A small-molecule ligand and the protein it binds are described below.
Small molecule (SMILES): Cc1cn([C@H]2C[C@H](OP(=O)(O)O)[C@@H](COP(=O)(O)O)O2)c(=O)[nH]c1=O

Sequence of chain 1.A:
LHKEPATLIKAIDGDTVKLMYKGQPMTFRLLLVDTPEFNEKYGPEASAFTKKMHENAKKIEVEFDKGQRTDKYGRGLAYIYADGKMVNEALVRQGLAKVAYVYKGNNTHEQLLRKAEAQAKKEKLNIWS

Binding-site contacts:
Ligand atom C5M contacts residue LEU36 of chain 1.A at 3.9 Å (hydrophobic).
Ligand atom O4P contacts residue ARG81 of chain 1.A at 2.8 Å (salt-bridge).
Ligand atom O4' contacts residue ARG81 of chain 1.A at 3.1 Å (salt-bridge).
Ligand atom C6 contacts residue ARG81 of chain 1.A at 4.0 Å.
Ligand atom P1 contacts residue TYR79 of chain 1.A at 3.6 Å.
Ligand atom O6P contacts residue GLU43 of chain 1.A at 4.1 Å.
Ligand atom O3' contacts residue LYS78 of chain 1.A at 3.5 Å.
Ligand atom C3' contacts residue TYR107 of chain 1.A at 3.9 Å (hydrophobic).
Ligand atom O5P contacts residue TYR107 of chain 1.A at 4.0 Å.
Ligand atom O5' contacts residue ARG35 of chain 1.A at 3.7 Å.
Ligand atom N3 contacts residue LEU83 of chain 1.A at 3.9 Å.
Ligand atom O1P contacts residue TYR79 of chain 1.A at 3.4 Å (h-bond).
Ligand atom O1P contacts residue LYS78 of chain 1.A at 2.6 Å (salt-bridge).
Ligand atom C2' contacts residue TYR107 of chain 1.A at 3.7 Å (hydrophobic).
Ligand atom P2 contacts residue ARG35 of chain 1.A at 3.6 Å.
Ligand atom P1 contacts residue LYS78 of chain 1.A at 3.7 Å.
Ligand atom C5' contacts residue TYR107 of chain 1.A at 3.6 Å (hydrophobic).
Ligand atom O4P contacts residue ARG35 of chain 1.A at 2.9 Å (salt-bridge).
Ligand atom C2 contacts residue ASP77 of chain 1.A at 4.0 Å.
Ligand atom O2 contacts residue ASP77 of chain 1.A at 3.9 Å.
Ligand atom O5P contacts residue ARG35 of chain 1.A at 2.8 Å (salt-bridge).
Ligand atom N3 contacts residue TYR109 of chain 1.A at 3.4 Å.
Ligand atom O2 contacts residue TYR109 of chain 1.A at 4.0 Å.
Ligand atom C2 contacts residue TYR109 of chain 1.A at 3.7 Å (hydrophobic).
Ligand atom C5 contacts residue LEU83 of chain 1.A at 4.0 Å (hydrophobic).
Ligand atom O2P contacts residue TYR79 of chain 1.A at 2.7 Å (h-bond).
Ligand atom O5P contacts residue ASP40 of chain 1.A at 3.3 Å (salt-bridge).
Ligand atom C5 contacts residue TYR107 of chain 1.A at 4.0 Å (hydrophobic).
Ligand atom O4 contacts residue TYR109 of chain 1.A at 3.8 Å.
Ligand atom C4' contacts residue ARG81 of chain 1.A at 3.9 Å.
Ligand atom C5M contacts residue ARG35 of chain 1.A at 3.7 Å.
Ligand atom O4 contacts residue LEU83 of chain 1.A at 3.5 Å.
Ligand atom C5M contacts residue TYR107 of chain 1.A at 3.8 Å (hydrophobic).
Ligand atom O5' contacts residue ARG81 of chain 1.A at 3.1 Å (salt-bridge).
Ligand atom O4 contacts residue LEU37 of chain 1.A at 3.9 Å.
Ligand atom O5P contacts residue CA1 of chain 1.C at 3.2 Å.
Ligand atom C4 contacts residue TYR109 of chain 1.A at 3.6 Å (hydrophobic).
Ligand atom C4 contacts residue LEU83 of chain 1.A at 3.6 Å (hydrophobic).
Ligand atom P2 contacts residue ARG81 of chain 1.A at 4.0 Å.
Ligand atom C2' contacts residue TYR109 of chain 1.A at 3.3 Å (hydrophobic).